Binding-site contacts:
Ligand atom C29 contacts residue PHE297 of chain 1.A at 3.6 Å (hydrophobic).
Ligand atom C14 contacts residue GLN294 of chain 1.A at 3.6 Å.
Ligand atom C26 contacts residue VAL301 of chain 1.A at 3.8 Å (hydrophobic).
Ligand atom C23 contacts residue PHE207 of chain 1.A at 3.6 Å (hydrophobic).
Ligand atom C3 contacts residue PHE297 of chain 1.A at 3.6 Å (hydrophobic).
Ligand atom C23 contacts residue VAL301 of chain 1.A at 3.6 Å (hydrophobic).
Ligand atom C14 contacts residue MET281 of chain 1.A at 3.8 Å (hydrophobic).
Ligand atom C12 contacts residue SER245 of chain 1.A at 4.1 Å.
Ligand atom C12 contacts residue ILE260 of chain 1.A at 4.0 Å (hydrophobic).
Ligand atom C12 contacts residue GLN294 of chain 1.A at 3.8 Å.
Ligand atom C28 contacts residue GLY296 of chain 1.A at 3.5 Å.
Ligand atom C4 contacts residue PHE297 of chain 1.A at 3.7 Å (hydrophobic).
Ligand atom C27 contacts residue VAL301 of chain 1.A at 4.1 Å (hydrophobic).
Ligand atom O11 contacts residue PHE297 of chain 1.A at 4.0 Å.
Ligand atom C1 contacts residue PHE297 of chain 1.A at 3.7 Å (hydrophobic).
Ligand atom C3 contacts residue PHE264 of chain 1.A at 3.7 Å (hydrophobic).
Ligand atom C5 contacts residue PHE297 of chain 1.A at 3.7 Å (hydrophobic).
Ligand atom C2 contacts residue PHE297 of chain 1.A at 3.8 Å (hydrophobic).
Ligand atom C6 contacts residue PHE264 of chain 1.A at 3.8 Å (hydrophobic).
Ligand atom C17 contacts residue MET281 of chain 1.A at 4.1 Å (hydrophobic).
Ligand atom C14 contacts residue PHE297 of chain 1.A at 4.1 Å (hydrophobic).
Ligand atom C27 contacts residue ALA300 of chain 1.A at 3.7 Å (hydrophobic).
Ligand atom C4 contacts residue ILE260 of chain 1.A at 4.1 Å (hydrophobic).
Ligand atom C12 contacts residue PHE297 of chain 1.A at 4.1 Å (hydrophobic).
Ligand atom O20 contacts residue LEU203 of chain 1.A at 3.9 Å.
Ligand atom C22 contacts residue PHE207 of chain 1.A at 3.5 Å (hydrophobic).
Ligand atom C16 contacts residue PHE297 of chain 1.A at 3.9 Å (hydrophobic).
Ligand atom O11 contacts residue GLN294 of chain 1.A at 3.4 Å (h-bond).
Ligand atom O13 contacts residue GLN294 of chain 1.A at 3.1 Å (h-bond).
Ligand atom C25 contacts residue PHE297 of chain 1.A at 4.0 Å (hydrophobic).
Ligand atom O13 contacts residue PHE297 of chain 1.A at 3.8 Å.
Ligand atom N10 contacts residue LEU243 of chain 1.A at 3.5 Å.
Ligand atom C14 contacts residue TYR261 of chain 1.A at 3.7 Å (hydrophobic).
Ligand atom C28 contacts residue PHE297 of chain 1.A at 3.8 Å (hydrophobic).
Ligand atom C9 contacts residue LEU243 of chain 1.A at 3.7 Å (hydrophobic).
Ligand atom C29 contacts residue GLY296 of chain 1.A at 3.8 Å.
Ligand atom C7 contacts residue PHE264 of chain 1.A at 3.8 Å (hydrophobic).
Ligand atom C12 contacts residue VAL246 of chain 1.A at 3.3 Å (hydrophobic).
Ligand atom N15 contacts residue PHE264 of chain 1.A at 3.6 Å.
Ligand atom C6 contacts residue PHE297 of chain 1.A at 3.6 Å (hydrophobic).

This small molecule binds to this protein.
Small molecule (SMILES): COc1cc2ncnc(N3CC[C@@H](Oc4ccc5ccccc5c4)C3)c2cc1OC

Sequence of chain 1.A:
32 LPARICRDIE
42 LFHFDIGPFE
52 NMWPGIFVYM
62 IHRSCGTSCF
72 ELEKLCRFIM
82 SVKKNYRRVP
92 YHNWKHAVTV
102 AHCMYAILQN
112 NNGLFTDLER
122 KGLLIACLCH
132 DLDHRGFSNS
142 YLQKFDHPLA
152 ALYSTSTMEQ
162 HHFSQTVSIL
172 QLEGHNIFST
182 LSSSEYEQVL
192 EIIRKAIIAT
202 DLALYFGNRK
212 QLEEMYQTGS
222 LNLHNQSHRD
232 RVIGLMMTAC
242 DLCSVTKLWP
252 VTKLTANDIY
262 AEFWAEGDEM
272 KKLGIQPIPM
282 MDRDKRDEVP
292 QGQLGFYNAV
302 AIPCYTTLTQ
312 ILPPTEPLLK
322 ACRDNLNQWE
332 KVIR